Sequence of chain 1.A:
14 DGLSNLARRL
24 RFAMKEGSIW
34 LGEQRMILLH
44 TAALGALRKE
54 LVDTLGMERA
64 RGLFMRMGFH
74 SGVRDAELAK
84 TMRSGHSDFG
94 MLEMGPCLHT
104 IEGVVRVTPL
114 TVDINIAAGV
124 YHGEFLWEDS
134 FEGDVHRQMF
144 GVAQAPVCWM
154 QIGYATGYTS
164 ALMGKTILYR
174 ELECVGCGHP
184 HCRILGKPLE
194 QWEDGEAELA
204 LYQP

Binding-site contacts:
Ligand atom C06 contacts residue GLY98 of chain 1.A at 4.2 Å.
Ligand atom C03 contacts residue ALA158 of chain 1.A at 3.6 Å (hydrophobic).
Ligand atom C06 contacts residue TYR157 of chain 1.A at 3.6 Å (hydrophobic).
Ligand atom C07 contacts residue HIS102 of chain 1.A at 3.4 Å.
Ligand atom O01 contacts residue VAL110 of chain 1.A at 3.9 Å.
Ligand atom C09 contacts residue GLY98 of chain 1.A at 4.1 Å.
Ligand atom C04 contacts residue PRO99 of chain 1.A at 4.0 Å (hydrophobic).
Ligand atom C04 contacts residue ALA158 of chain 1.A at 4.0 Å (hydrophobic).
Ligand atom C08 contacts residue PRO99 of chain 1.A at 4.4 Å (hydrophobic).
Ligand atom C06 contacts residue HIS102 of chain 1.A at 3.9 Å.
Ligand atom C05 contacts residue PRO99 of chain 1.A at 4.3 Å (hydrophobic).
Ligand atom C02 contacts residue PHE128 of chain 1.A at 3.8 Å (hydrophobic).
Ligand atom C09 contacts residue TYR161 of chain 1.A at 3.3 Å (hydrophobic).
Ligand atom C07 contacts residue PRO99 of chain 1.A at 4.4 Å (hydrophobic).
Ligand atom C06 contacts residue PRO99 of chain 1.A at 4.2 Å (hydrophobic).
Ligand atom C09 contacts residue ALA158 of chain 1.A at 3.6 Å (hydrophobic).
Ligand atom C05 contacts residue ILE187 of chain 1.A at 4.0 Å (hydrophobic).
Ligand atom C06 contacts residue ALA158 of chain 1.A at 3.7 Å (hydrophobic).
Ligand atom C09 contacts residue TYR157 of chain 1.A at 4.1 Å (hydrophobic).
Ligand atom C03 contacts residue GLY98 of chain 1.A at 4.4 Å.
Ligand atom C07 contacts residue ALA158 of chain 1.A at 4.1 Å (hydrophobic).
Ligand atom O01 contacts residue TRP130 of chain 1.A at 3.4 Å (h-bond).
Ligand atom C02 contacts residue ILE187 of chain 1.A at 4.2 Å (hydrophobic).
Ligand atom C08 contacts residue TYR172 of chain 1.A at 4.1 Å (hydrophobic).
Ligand atom C02 contacts residue ALA158 of chain 1.A at 4.2 Å (hydrophobic).
Ligand atom C03 contacts residue PRO99 of chain 1.A at 4.0 Å (hydrophobic).
Ligand atom C04 contacts residue TYR172 of chain 1.A at 3.9 Å (hydrophobic).
Ligand atom C04 contacts residue THR162 of chain 1.A at 4.3 Å.
Ligand atom C02 contacts residue PRO99 of chain 1.A at 4.0 Å (hydrophobic).
Ligand atom C03 contacts residue TYR157 of chain 1.A at 4.4 Å (hydrophobic).
Ligand atom C07 contacts residue TRP130 of chain 1.A at 4.0 Å (hydrophobic).
Ligand atom C05 contacts residue VAL110 of chain 1.A at 3.7 Å (hydrophobic).
Ligand atom C09 contacts residue PRO99 of chain 1.A at 4.4 Å (hydrophobic).
Ligand atom C08 contacts residue PHE128 of chain 1.A at 2.5 Å (hydrophobic).
Ligand atom O01 contacts residue HIS102 of chain 1.A at 2.2 Å (h-bond).
Ligand atom C09 contacts residue THR162 of chain 1.A at 3.7 Å.
Ligand atom C05 contacts residue ALA158 of chain 1.A at 4.3 Å (hydrophobic).
Ligand atom C08 contacts residue ILE187 of chain 1.A at 3.9 Å (hydrophobic).
Ligand atom C05 contacts residue TRP130 of chain 1.A at 3.6 Å (hydrophobic).
Ligand atom C07 contacts residue VAL110 of chain 1.A at 4.3 Å (hydrophobic).

The small molecule below binds the protein below.
Small molecule (SMILES): Cc1cc(C)cc(O)c1